Sequence of chain 1.A:
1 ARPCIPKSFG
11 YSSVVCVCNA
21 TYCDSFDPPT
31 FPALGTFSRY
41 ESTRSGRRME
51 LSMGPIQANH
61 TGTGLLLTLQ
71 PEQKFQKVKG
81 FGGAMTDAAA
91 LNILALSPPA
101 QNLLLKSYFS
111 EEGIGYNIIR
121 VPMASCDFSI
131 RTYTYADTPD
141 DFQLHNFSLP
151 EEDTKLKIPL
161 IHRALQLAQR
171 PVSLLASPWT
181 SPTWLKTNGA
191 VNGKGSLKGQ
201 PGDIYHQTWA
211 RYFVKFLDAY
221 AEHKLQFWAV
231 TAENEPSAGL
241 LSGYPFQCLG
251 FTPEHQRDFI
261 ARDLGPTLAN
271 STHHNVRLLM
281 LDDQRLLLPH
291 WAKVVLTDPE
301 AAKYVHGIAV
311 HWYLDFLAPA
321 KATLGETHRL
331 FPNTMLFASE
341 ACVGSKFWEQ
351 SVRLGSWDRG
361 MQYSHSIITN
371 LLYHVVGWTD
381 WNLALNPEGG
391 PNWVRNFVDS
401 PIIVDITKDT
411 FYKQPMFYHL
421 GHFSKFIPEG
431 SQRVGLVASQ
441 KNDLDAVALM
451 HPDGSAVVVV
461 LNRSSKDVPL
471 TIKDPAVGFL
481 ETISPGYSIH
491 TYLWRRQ

Binding-site contacts:
Ligand atom N37 contacts residue GLN284 of chain 1.B at 3.4 Å.
Ligand atom C28 contacts residue TYR313 of chain 1.B at 3.5 Å (hydrophobic).
Ligand atom C27 contacts residue GLU235 of chain 1.B at 3.8 Å.
Ligand atom C2 contacts residue LYS346 of chain 1.B at 1.3 Å.
Ligand atom C29 contacts residue TYR313 of chain 1.B at 3.5 Å (hydrophobic).
Ligand atom N26 contacts residue TYR313 of chain 1.B at 3.6 Å.
Ligand atom N24 contacts residue TYR313 of chain 1.B at 3.7 Å.
Ligand atom C33 contacts residue GLN284 of chain 1.B at 3.7 Å.
Ligand atom C28 contacts residue GLU340 of chain 1.B at 3.8 Å.
Ligand atom C31 contacts residue SER345 of chain 1.B at 3.4 Å.
Ligand atom N37 contacts residue LEU314 of chain 1.B at 3.5 Å.
Ligand atom C17 contacts residue TYR313 of chain 1.B at 3.8 Å (hydrophobic).
Ligand atom C27 contacts residue TYR313 of chain 1.B at 3.5 Å (hydrophobic).
Ligand atom N26 contacts residue GLU235 of chain 1.B at 3.0 Å (salt-bridge).
Ligand atom O1 contacts residue LYS346 of chain 1.B at 2.3 Å (salt-bridge).
Ligand atom C36 contacts residue GLN284 of chain 1.B at 3.8 Å.
Ligand atom C12 contacts residue TRP348 of chain 1.B at 3.3 Å (hydrophobic).
Ligand atom C4 contacts residue LYS346 of chain 1.B at 3.3 Å.
Ligand atom C34 contacts residue GLU235 of chain 1.B at 3.2 Å.
Ligand atom C8 contacts residue TRP348 of chain 1.B at 3.5 Å (hydrophobic).
Ligand atom O1 contacts residue PHE316 of chain 1.B at 3.5 Å.
Ligand atom C11 contacts residue TRP348 of chain 1.B at 3.3 Å (hydrophobic).
Ligand atom C5 contacts residue LYS346 of chain 1.B at 3.2 Å.
Ligand atom C32 contacts residue TYR313 of chain 1.B at 3.7 Å (hydrophobic).
Ligand atom C36 contacts residue SER237 of chain 1.B at 3.7 Å.
Ligand atom C38 contacts residue GLN284 of chain 1.B at 3.6 Å.
Ligand atom C23 contacts residue TYR313 of chain 1.B at 3.7 Å (hydrophobic).
Ligand atom C4 contacts residue SER242 of chain 1.A at 3.4 Å.
Ligand atom C29 contacts residue GLU340 of chain 1.B at 3.6 Å.
Ligand atom C6 contacts residue GLY243 of chain 1.A at 3.6 Å.
Ligand atom C4 contacts residue PHE316 of chain 1.B at 3.8 Å (hydrophobic).
Ligand atom C30 contacts residue TYR313 of chain 1.B at 3.7 Å (hydrophobic).
Ligand atom C28 contacts residue GLU235 of chain 1.B at 3.6 Å.
Ligand atom C18 contacts residue SER345 of chain 1.B at 3.5 Å.
Ligand atom C3 contacts residue LYS346 of chain 1.B at 2.4 Å.
Ligand atom C31 contacts residue TYR313 of chain 1.B at 3.6 Å (hydrophobic).
Ligand atom C35 contacts residue SER237 of chain 1.B at 3.7 Å.
Ligand atom C19 contacts residue SER345 of chain 1.B at 3.5 Å.
Ligand atom N22 contacts residue SER345 of chain 1.B at 2.7 Å (h-bond).
Ligand atom C6 contacts residue SER242 of chain 1.A at 3.5 Å.

This small molecule binds to this protein.
Small molecule (SMILES): O=C(O)CCCCCCCCC#Cc1ccc2c(c1)C[C@@H](Nc1nc(-c3cccnc3)nc3ccccc13)C2

Sequence of chain 1.B:
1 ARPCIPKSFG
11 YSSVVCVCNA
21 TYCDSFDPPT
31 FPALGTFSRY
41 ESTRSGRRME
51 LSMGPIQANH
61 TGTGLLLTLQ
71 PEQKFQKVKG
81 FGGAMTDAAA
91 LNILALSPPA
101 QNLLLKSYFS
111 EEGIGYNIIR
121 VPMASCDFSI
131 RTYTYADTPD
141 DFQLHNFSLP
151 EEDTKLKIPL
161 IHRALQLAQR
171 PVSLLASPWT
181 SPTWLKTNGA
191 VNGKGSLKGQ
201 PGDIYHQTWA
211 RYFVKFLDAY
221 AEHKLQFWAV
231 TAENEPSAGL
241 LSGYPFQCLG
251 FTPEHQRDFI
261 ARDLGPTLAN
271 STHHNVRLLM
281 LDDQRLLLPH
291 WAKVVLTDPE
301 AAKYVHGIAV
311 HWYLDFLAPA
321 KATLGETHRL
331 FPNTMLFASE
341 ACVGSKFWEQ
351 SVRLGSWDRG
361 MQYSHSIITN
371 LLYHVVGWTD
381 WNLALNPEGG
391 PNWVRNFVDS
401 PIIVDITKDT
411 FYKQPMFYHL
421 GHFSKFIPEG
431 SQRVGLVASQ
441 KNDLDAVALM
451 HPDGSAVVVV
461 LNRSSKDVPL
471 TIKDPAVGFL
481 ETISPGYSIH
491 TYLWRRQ